Sequence of chain 1.D:
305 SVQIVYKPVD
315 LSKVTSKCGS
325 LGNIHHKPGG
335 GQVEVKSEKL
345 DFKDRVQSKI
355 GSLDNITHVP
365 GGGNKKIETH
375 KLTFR

Binding-site contacts:
Ligand atom C8 contacts residue S9C1 of chain 1.K at 3.9 Å.
Ligand atom C11 contacts residue S9C1 of chain 1.K at 3.6 Å.
Ligand atom C16 contacts residue S9C1 of chain 1.K at 3.6 Å.
Ligand atom C1 contacts residue ASP358 of chain 1.B at 4.5 Å.
Ligand atom C14 contacts residue S9C1 of chain 1.K at 3.5 Å.
Ligand atom N3 contacts residue S9C1 of chain 1.K at 3.7 Å.
Ligand atom C12 contacts residue LYS353 of chain 1.B at 3.8 Å.
Ligand atom C12 contacts residue ASP358 of chain 1.B at 3.3 Å.
Ligand atom C13 contacts residue S9C1 of chain 1.K at 3.5 Å.
Ligand atom C10 contacts residue S9C1 of chain 1.K at 4.1 Å.
Ligand atom C15 contacts residue S9C1 of chain 1.K at 3.7 Å.
Ligand atom F1 contacts residue S9C1 of chain 1.K at 3.7 Å.
Ligand atom C9 contacts residue S9C1 of chain 1.K at 4.1 Å.
Ligand atom C4 contacts residue S9C1 of chain 1.K at 3.6 Å.
Ligand atom N2 contacts residue ASP358 of chain 1.D at 2.9 Å (salt-bridge).
Ligand atom C2 contacts residue S9C1 of chain 1.K at 3.7 Å.
Ligand atom N2 contacts residue ASP358 of chain 1.B at 3.1 Å (salt-bridge).
Ligand atom C10 contacts residue LYS353 of chain 1.B at 3.7 Å.
Ligand atom C6 contacts residue S9C1 of chain 1.K at 3.5 Å.
Ligand atom N1 contacts residue S9C1 of chain 1.K at 3.5 Å.
Ligand atom C9 contacts residue ASP358 of chain 1.D at 3.6 Å.
Ligand atom C3 contacts residue S9C1 of chain 1.K at 3.6 Å.
Ligand atom C7 contacts residue S9C1 of chain 1.K at 3.6 Å.
Ligand atom C3 contacts residue ASP358 of chain 1.B at 3.8 Å.
Ligand atom C12 contacts residue ASP358 of chain 1.D at 3.8 Å.
Ligand atom C4 contacts residue ASP358 of chain 1.B at 4.2 Å.
Ligand atom C1 contacts residue S9C1 of chain 1.K at 3.5 Å.
Ligand atom C5 contacts residue S9C1 of chain 1.K at 3.5 Å.
Ligand atom C9 contacts residue ASP358 of chain 1.B at 3.3 Å.
Ligand atom C10 contacts residue ASP358 of chain 1.B at 3.9 Å.

Sequence of chain 1.B:
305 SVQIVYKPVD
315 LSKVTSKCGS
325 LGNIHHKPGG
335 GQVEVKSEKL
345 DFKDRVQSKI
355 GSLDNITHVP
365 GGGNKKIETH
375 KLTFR

The protein below binds the small molecule below.
Small molecule (SMILES): Fc1ccc(-c2ccc3c(c2)[nH]c2ccncc23)cn1